Binding-site contacts:
Ligand atom O contacts residue LYS144 of chain 1.J at 3.3 Å (salt-bridge).
Ligand atom CD2 contacts residue GLU150 of chain 1.J at 3.3 Å.
Ligand atom N contacts residue ASN70 of chain 1.J at 3.0 Å (h-bond).
Ligand atom OE1 contacts residue GLU76 of chain 1.J at 3.5 Å (salt-bridge).
Ligand atom CB contacts residue TYR98 of chain 1.J at 3.3 Å (hydrophobic).
Ligand atom O contacts residue TYR98 of chain 1.J at 3.3 Å (h-bond).
Ligand atom N contacts residue TYR8 of chain 1.J at 2.9 Å (h-bond).
Ligand atom O contacts residue TRP145 of chain 1.J at 2.8 Å (h-bond).
Ligand atom N contacts residue TYR98 of chain 1.J at 2.8 Å (h-bond).
Ligand atom CG2 contacts residue ASN77 of chain 1.J at 3.3 Å.
Ligand atom O contacts residue ASN70 of chain 1.J at 3.0 Å (h-bond).
Ligand atom CG1 contacts residue MET114 of chain 1.J at 3.5 Å (hydrophobic).
Ligand atom C contacts residue TYR98 of chain 1.J at 3.5 Å (hydrophobic).
Ligand atom CA contacts residue TYR98 of chain 1.J at 3.4 Å (hydrophobic).
Ligand atom N contacts residue TRP165 of chain 1.J at 3.5 Å.
Ligand atom N contacts residue TYR112 of chain 1.J at 3.0 Å (h-bond).
Ligand atom C contacts residue TYR8 of chain 1.J at 3.1 Å (hydrophobic).
Ligand atom N contacts residue ASN77 of chain 1.J at 2.9 Å (h-bond).
Ligand atom CG1 contacts residue ASN77 of chain 1.J at 3.3 Å.
Ligand atom CD2 contacts residue ARG153 of chain 1.J at 3.4 Å.
Ligand atom N contacts residue TYR169 of chain 1.J at 2.8 Å (h-bond).
Ligand atom CA contacts residue TYR8 of chain 1.J at 3.2 Å (hydrophobic).
Ligand atom O contacts residue TYR157 of chain 1.J at 2.6 Å (h-bond).
Ligand atom O contacts residue ASN77 of chain 1.J at 3.1 Å (h-bond).
Ligand atom CB contacts residue ARG153 of chain 1.J at 3.2 Å.
Ligand atom CG contacts residue TYR44 of chain 1.J at 3.5 Å (hydrophobic).
Ligand atom O contacts residue TYR8 of chain 1.J at 3.5 Å.
Ligand atom CG1 contacts residue GLN10 of chain 1.J at 3.5 Å.
Ligand atom OXT contacts residue ARG84 of chain 1.J at 3.5 Å (salt-bridge).
Ligand atom CG2 contacts residue ASN70 of chain 1.J at 3.4 Å.
Ligand atom CD contacts residue GLN63 of chain 1.J at 3.3 Å.
Ligand atom OXT contacts residue THR141 of chain 1.J at 2.9 Å (h-bond).
Ligand atom CB contacts residue TYR157 of chain 1.J at 3.5 Å (hydrophobic).
Ligand atom CG2 contacts residue GLN10 of chain 1.J at 3.5 Å.
Ligand atom N contacts residue TYR8 of chain 1.J at 3.4 Å (h-bond).
Ligand atom N contacts residue TYR157 of chain 1.J at 3.5 Å (h-bond).
Ligand atom CD1 contacts residue TRP145 of chain 1.J at 3.5 Å (hydrophobic).
Ligand atom O contacts residue ARG153 of chain 1.J at 3.0 Å (salt-bridge).
Ligand atom CA contacts residue ASN77 of chain 1.J at 3.5 Å.
Ligand atom O contacts residue ILE73 of chain 1.J at 3.4 Å.

Sequence of chain 1.J:
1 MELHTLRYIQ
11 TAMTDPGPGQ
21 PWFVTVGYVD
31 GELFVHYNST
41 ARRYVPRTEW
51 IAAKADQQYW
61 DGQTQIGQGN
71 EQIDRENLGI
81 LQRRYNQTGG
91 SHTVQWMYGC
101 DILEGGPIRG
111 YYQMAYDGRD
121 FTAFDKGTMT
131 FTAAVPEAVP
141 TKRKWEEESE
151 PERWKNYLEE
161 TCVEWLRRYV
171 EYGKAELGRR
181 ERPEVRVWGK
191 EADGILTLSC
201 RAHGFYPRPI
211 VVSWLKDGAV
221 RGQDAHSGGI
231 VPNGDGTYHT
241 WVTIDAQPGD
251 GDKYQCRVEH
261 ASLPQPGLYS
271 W

This small molecule binds to this protein.
Small molecule (SMILES): CC(C)C[C@H](NC(=O)[C@@H](NC(=O)[C@H](CS)NC(=O)[C@H](C)NC(=O)[C@@H]1CCCN1C(=O)[C@@H](N)CC(C)C)C(C)C)C(=O)N[C@@H](CCC(=O)O)C(=O)N[C@H](C(=O)O)C(C)C